This protein binds this small molecule.
Small molecule (SMILES): CC(=O)N[C@@H]1[C@@H](O)[C@H](O)[C@@H](CO)O[C@H]1O

Sequence of chain 1.C:
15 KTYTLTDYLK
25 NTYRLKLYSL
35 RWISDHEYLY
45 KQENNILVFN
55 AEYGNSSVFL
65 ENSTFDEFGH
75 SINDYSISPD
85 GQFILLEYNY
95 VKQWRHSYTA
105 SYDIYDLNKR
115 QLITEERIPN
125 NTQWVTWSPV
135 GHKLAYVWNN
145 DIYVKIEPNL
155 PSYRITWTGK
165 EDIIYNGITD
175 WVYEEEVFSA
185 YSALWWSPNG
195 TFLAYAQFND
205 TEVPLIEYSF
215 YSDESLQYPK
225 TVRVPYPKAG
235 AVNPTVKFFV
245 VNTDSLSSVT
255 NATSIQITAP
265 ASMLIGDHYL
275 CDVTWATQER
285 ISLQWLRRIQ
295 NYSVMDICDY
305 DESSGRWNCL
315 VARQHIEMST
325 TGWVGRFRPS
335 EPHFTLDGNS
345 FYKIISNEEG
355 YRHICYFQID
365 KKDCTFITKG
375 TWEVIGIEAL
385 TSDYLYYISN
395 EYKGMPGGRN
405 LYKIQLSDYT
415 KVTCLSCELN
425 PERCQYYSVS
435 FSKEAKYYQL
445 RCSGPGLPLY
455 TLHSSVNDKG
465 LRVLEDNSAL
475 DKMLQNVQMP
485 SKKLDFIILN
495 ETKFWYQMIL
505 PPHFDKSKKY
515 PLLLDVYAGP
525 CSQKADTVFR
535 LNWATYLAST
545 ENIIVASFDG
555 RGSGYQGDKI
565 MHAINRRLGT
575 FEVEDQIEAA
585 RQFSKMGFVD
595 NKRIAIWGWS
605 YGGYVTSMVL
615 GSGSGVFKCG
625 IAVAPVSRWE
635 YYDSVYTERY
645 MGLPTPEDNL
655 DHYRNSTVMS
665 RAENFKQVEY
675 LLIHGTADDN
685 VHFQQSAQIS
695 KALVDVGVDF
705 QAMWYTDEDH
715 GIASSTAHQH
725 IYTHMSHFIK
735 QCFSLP

Binding-site contacts:
Ligand atom C5 contacts residue ASN295 of chain 1.C at 3.6 Å.
Ligand atom N2 contacts residue ASN295 of chain 1.C at 3.6 Å (h-bond).
Ligand atom O7 contacts residue TYR296 of chain 1.C at 4.1 Å.
Ligand atom C7 contacts residue ASN295 of chain 1.C at 3.9 Å.
Ligand atom C4 contacts residue ASN295 of chain 1.C at 4.0 Å.
Ligand atom C3 contacts residue ASN295 of chain 1.C at 3.5 Å.
Ligand atom O6 contacts residue ARG570 of chain 1.C at 4.1 Å.
Ligand atom C2 contacts residue ASN295 of chain 1.C at 2.5 Å.
Ligand atom O3 contacts residue ASN295 of chain 1.C at 3.5 Å (h-bond).
Ligand atom C1 contacts residue ILE293 of chain 1.C at 3.8 Å (hydrophobic).
Ligand atom O7 contacts residue ARG291 of chain 1.C at 4.3 Å.
Ligand atom O7 contacts residue ASN295 of chain 1.C at 3.7 Å.
Ligand atom O5 contacts residue ILE293 of chain 1.C at 3.8 Å.
Ligand atom O5 contacts residue ASN295 of chain 1.C at 2.4 Å (h-bond).
Ligand atom C1 contacts residue ASN295 of chain 1.C at 1.4 Å.